Sequence of chain 1.A:
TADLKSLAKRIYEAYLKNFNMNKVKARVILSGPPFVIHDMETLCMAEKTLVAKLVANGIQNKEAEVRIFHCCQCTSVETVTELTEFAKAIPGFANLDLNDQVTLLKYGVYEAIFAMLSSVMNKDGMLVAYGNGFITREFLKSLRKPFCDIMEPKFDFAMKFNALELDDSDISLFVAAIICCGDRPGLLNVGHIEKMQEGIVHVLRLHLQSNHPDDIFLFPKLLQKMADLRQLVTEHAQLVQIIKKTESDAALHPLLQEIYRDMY

Binding-site contacts:
Ligand atom C30 contacts residue MET135 of chain 1.A at 3.4 Å (hydrophobic).
Ligand atom O37 contacts residue MET135 of chain 1.A at 3.7 Å.
Ligand atom C1 contacts residue TYR269 of chain 1.A at 3.7 Å (hydrophobic).
Ligand atom C12 contacts residue THR84 of chain 1.A at 3.7 Å.
Ligand atom C4 contacts residue PHE78 of chain 1.A at 3.5 Å (hydrophobic).
Ligand atom O34 contacts residue TYR269 of chain 1.A at 2.6 Å (h-bond).
Ligand atom C24 contacts residue ILE46 of chain 1.A at 3.7 Å (hydrophobic).
Ligand atom O36 contacts residue THR84 of chain 1.A at 3.3 Å (h-bond).
Ligand atom C30 contacts residue MET160 of chain 1.A at 3.6 Å (hydrophobic).
Ligand atom O34 contacts residue HIS245 of chain 1.A at 2.8 Å (h-bond).
Ligand atom C14 contacts residue VAL137 of chain 1.A at 3.8 Å (hydrophobic).
Ligand atom C25 contacts residue VAL137 of chain 1.A at 3.4 Å (hydrophobic).
Ligand atom C7 contacts residue CYS81 of chain 1.A at 3.8 Å (hydrophobic).
Ligand atom O34 contacts residue TYR119 of chain 1.A at 3.2 Å (h-bond).
Ligand atom C31 contacts residue MET135 of chain 1.A at 3.6 Å (hydrophobic).
Ligand atom C5 contacts residue SER85 of chain 1.A at 3.8 Å.
Ligand atom C3 contacts residue CYS81 of chain 1.A at 3.8 Å (hydrophobic).
Ligand atom N35 contacts residue CYS81 of chain 1.A at 3.6 Å (h-bond).
Ligand atom C4 contacts residue GLN82 of chain 1.A at 3.7 Å.
Ligand atom C15 contacts residue THR84 of chain 1.A at 3.6 Å.
Ligand atom C1 contacts residue HIS245 of chain 1.A at 3.7 Å.
Ligand atom C19 contacts residue VAL137 of chain 1.A at 3.8 Å (hydrophobic).
Ligand atom O33 contacts residue TYR119 of chain 1.A at 2.6 Å (h-bond).
Ligand atom C3 contacts residue HIS245 of chain 1.A at 3.8 Å.
Ligand atom C23 contacts residue LEU52 of chain 1.A at 3.7 Å (hydrophobic).
Ligand atom C32 contacts residue PHE164 of chain 1.A at 3.3 Å (hydrophobic).
Ligand atom C4 contacts residue CYS81 of chain 1.A at 3.8 Å (hydrophobic).
Ligand atom N35 contacts residue THR84 of chain 1.A at 3.8 Å.
Ligand atom C1 contacts residue SER85 of chain 1.A at 3.5 Å.
Ligand atom O33 contacts residue SER85 of chain 1.A at 2.7 Å (h-bond).
Ligand atom O33 contacts residue LEU265 of chain 1.A at 3.8 Å.
Ligand atom C2 contacts residue SER85 of chain 1.A at 3.6 Å.
Ligand atom C31 contacts residue MET130 of chain 1.A at 3.5 Å (hydrophobic).
Ligand atom C32 contacts residue MET130 of chain 1.A at 3.5 Å (hydrophobic).
Ligand atom C5 contacts residue HIS245 of chain 1.A at 3.7 Å.
Ligand atom C29 contacts residue GLU56 of chain 1.A at 3.7 Å.
Ligand atom C22 contacts residue LEU52 of chain 1.A at 3.6 Å (hydrophobic).
Ligand atom C13 contacts residue THR84 of chain 1.A at 3.6 Å.
Ligand atom C32 contacts residue MET160 of chain 1.A at 3.2 Å (hydrophobic).
Ligand atom C1 contacts residue TYR119 of chain 1.A at 3.2 Å (hydrophobic).

This protein binds this small molecule.
Small molecule (SMILES): CCCOc1ccc(C[C@H](CC)C(=O)O)cc1CNC(=O)c1ccc(C23CC4CC(CC(C4)C2)C3)cc1